Sequence of chain 1.E:
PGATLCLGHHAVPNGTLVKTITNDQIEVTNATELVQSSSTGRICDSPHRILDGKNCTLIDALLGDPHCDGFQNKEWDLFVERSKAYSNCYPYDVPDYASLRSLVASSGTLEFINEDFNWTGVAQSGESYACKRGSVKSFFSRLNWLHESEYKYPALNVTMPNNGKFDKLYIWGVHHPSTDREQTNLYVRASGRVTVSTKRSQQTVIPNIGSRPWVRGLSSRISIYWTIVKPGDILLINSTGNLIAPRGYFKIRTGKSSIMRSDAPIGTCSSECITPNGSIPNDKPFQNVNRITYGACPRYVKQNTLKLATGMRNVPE

Sequence of chain 1.F:
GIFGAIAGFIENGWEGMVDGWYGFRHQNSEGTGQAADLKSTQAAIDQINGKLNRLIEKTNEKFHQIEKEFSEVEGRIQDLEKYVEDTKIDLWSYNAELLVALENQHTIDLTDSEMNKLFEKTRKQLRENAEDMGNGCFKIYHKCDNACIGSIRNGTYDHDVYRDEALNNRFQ

Binding-site contacts:
Ligand atom O5 contacts residue ASN279 of chain 1.E at 2.4 Å (h-bond).
Ligand atom C8 contacts residue VAL291 of chain 1.E at 3.9 Å (hydrophobic).
Ligand atom C1 contacts residue VAL291 of chain 1.E at 3.6 Å (hydrophobic).
Ligand atom C8 contacts residue SER39 of chain 1.E at 3.5 Å.
Ligand atom C2 contacts residue VAL291 of chain 1.E at 3.9 Å (hydrophobic).
Ligand atom O7 contacts residue ASN279 of chain 1.E at 2.9 Å (h-bond).
Ligand atom C4 contacts residue ASN279 of chain 1.E at 4.2 Å.
Ligand atom C1 contacts residue ASN279 of chain 1.E at 1.4 Å.
Ligand atom C3 contacts residue ASN279 of chain 1.E at 3.8 Å.
Ligand atom C2 contacts residue ASN279 of chain 1.E at 2.5 Å.
Ligand atom N2 contacts residue ASN279 of chain 1.E at 2.9 Å (h-bond).
Ligand atom N2 contacts residue VAL291 of chain 1.E at 3.4 Å (h-bond).
Ligand atom O5 contacts residue ASN292 of chain 1.E at 4.3 Å.
Ligand atom C5 contacts residue ASN279 of chain 1.E at 3.6 Å.
Ligand atom C1 contacts residue ASN292 of chain 1.E at 4.4 Å.
Ligand atom C7 contacts residue VAL291 of chain 1.E at 4.2 Å (hydrophobic).
Ligand atom C8 contacts residue ASN279 of chain 1.E at 4.4 Å.
Ligand atom O6 contacts residue ASN292 of chain 1.E at 4.1 Å.
Ligand atom C3 contacts residue VAL291 of chain 1.E at 4.3 Å (hydrophobic).
Ligand atom C7 contacts residue ASN279 of chain 1.E at 3.1 Å.
Ligand atom O6 contacts residue GLU69 of chain 1.F at 4.3 Å.

A small-molecule ligand and the protein it binds are described below.
Small molecule (SMILES): CC(=O)N[C@@H]1[C@@H](O)[C@H](O)[C@@H](CO)O[C@H]1O